Sequence of chain 1.B:
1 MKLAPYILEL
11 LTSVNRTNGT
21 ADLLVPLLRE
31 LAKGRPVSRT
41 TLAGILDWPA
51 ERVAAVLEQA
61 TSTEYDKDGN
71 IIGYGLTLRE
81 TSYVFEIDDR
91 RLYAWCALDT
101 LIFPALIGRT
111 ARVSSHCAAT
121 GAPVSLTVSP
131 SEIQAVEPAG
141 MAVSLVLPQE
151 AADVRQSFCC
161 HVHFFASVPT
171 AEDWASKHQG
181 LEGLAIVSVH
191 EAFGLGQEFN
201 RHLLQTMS

A protein and the small-molecule ligand that binds it are described below.
Small molecule (SMILES): C[Sn](C)(Br)Br

Binding-site contacts:
Ligand atom SN1 contacts residue ASP99 of chain 1.B at 2.2 Å.